The small molecule below binds the protein below.
Small molecule (SMILES): N#C[Fe](=C=O)C#N

Sequence of chain 1.J:
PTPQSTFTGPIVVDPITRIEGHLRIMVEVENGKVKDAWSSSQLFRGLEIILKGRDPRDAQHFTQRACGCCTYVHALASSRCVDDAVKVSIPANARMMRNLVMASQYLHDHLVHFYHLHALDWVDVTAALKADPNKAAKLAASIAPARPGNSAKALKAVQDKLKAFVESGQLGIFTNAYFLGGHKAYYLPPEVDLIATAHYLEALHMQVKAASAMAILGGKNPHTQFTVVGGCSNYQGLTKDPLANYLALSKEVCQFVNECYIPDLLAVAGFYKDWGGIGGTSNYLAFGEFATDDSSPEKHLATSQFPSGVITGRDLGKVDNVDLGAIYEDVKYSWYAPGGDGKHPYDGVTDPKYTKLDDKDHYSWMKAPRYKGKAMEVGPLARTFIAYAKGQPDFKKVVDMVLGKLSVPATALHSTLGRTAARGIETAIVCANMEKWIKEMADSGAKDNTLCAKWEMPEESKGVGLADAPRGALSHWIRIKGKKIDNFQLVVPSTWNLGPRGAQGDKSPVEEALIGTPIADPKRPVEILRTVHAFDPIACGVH

Binding-site contacts:
Ligand atom C3 contacts residue CYS560 of chain 1.J at 3.0 Å (hydrophobic).
Ligand atom O3 contacts residue HIS93 of chain 1.J at 3.4 Å (h-bond).
Ligand atom FE contacts residue CSS557 of chain 1.J at 2.5 Å.
Ligand atom C3 contacts residue PRO512 of chain 1.J at 3.8 Å (hydrophobic).
Ligand atom N2 contacts residue ARG490 of chain 1.J at 2.9 Å (salt-bridge).
Ligand atom C3 contacts residue VAL511 of chain 1.J at 3.6 Å (hydrophobic).
Ligand atom C1 contacts residue H2S1 of chain 1.CB at 3.1 Å.
Ligand atom N1 contacts residue ARG490 of chain 1.J at 3.7 Å.
Ligand atom C1 contacts residue VAL511 of chain 1.J at 3.8 Å (hydrophobic).
Ligand atom N1 contacts residue SER513 of chain 1.J at 2.7 Å (h-bond).
Ligand atom C3 contacts residue CYS89 of chain 1.J at 3.1 Å (hydrophobic).
Ligand atom C1 contacts residue ARG490 of chain 1.J at 3.6 Å.
Ligand atom N1 contacts residue PRO512 of chain 1.J at 3.6 Å.
Ligand atom C3 contacts residue HIS93 of chain 1.J at 3.5 Å.
Ligand atom O3 contacts residue LEU493 of chain 1.J at 3.5 Å.
Ligand atom O3 contacts residue VAL92 of chain 1.J at 3.5 Å.
Ligand atom C2 contacts residue CSS557 of chain 1.J at 3.2 Å.
Ligand atom C3 contacts residue VAL92 of chain 1.J at 3.7 Å (hydrophobic).
Ligand atom C2 contacts residue H2S1 of chain 1.CB at 3.0 Å.
Ligand atom C1 contacts residue PRO512 of chain 1.J at 3.8 Å (hydrophobic).
Ligand atom N2 contacts residue H2S1 of chain 1.CB at 3.9 Å.
Ligand atom N2 contacts residue CYS89 of chain 1.J at 3.5 Å.
Ligand atom C1 contacts residue NI1 of chain 1.BB at 3.8 Å.
Ligand atom C1 contacts residue SER513 of chain 1.J at 3.7 Å.
Ligand atom N1 contacts residue CSS557 of chain 1.J at 3.6 Å.
Ligand atom FE contacts residue CYS560 of chain 1.J at 2.3 Å.
Ligand atom C1 contacts residue CYS560 of chain 1.J at 3.0 Å (hydrophobic).
Ligand atom O3 contacts residue CYS560 of chain 1.J at 3.8 Å.
Ligand atom O3 contacts residue PRO512 of chain 1.J at 3.5 Å.
Ligand atom FE contacts residue CYS89 of chain 1.J at 2.2 Å.
Ligand atom O3 contacts residue ALA488 of chain 1.J at 3.7 Å.
Ligand atom O3 contacts residue VAL511 of chain 1.J at 3.4 Å.
Ligand atom FE contacts residue H2S1 of chain 1.CB at 2.3 Å.
Ligand atom FE contacts residue NI1 of chain 1.BB at 2.8 Å.
Ligand atom C2 contacts residue CYS89 of chain 1.J at 3.0 Å (hydrophobic).
Ligand atom N1 contacts residue CYS560 of chain 1.J at 3.4 Å.
Ligand atom C2 contacts residue ARG490 of chain 1.J at 3.5 Å.
Ligand atom N2 contacts residue ALA488 of chain 1.J at 3.4 Å.
Ligand atom N2 contacts residue PRO489 of chain 1.J at 3.4 Å (h-bond).
Ligand atom C1 contacts residue CSS557 of chain 1.J at 3.2 Å.